A protein and the small-molecule ligand that binds it are described below.
Small molecule (SMILES): C[C@@H](C(O)c1ccc(O)cc1)N1CCC(Cc2ccccc2)CC1

Binding-site contacts:
Ligand atom O2 contacts residue GLU206 of chain 1.D at 2.5 Å (salt-bridge).
Ligand atom C4 contacts residue ILE81 of chain 1.D at 3.6 Å (hydrophobic).
Ligand atom C5 contacts residue TYR87 of chain 1.C at 3.9 Å (hydrophobic).
Ligand atom O2 contacts residue PHE146 of chain 1.D at 3.5 Å (h-bond).
Ligand atom C3 contacts residue PHE146 of chain 1.D at 3.4 Å (hydrophobic).
Ligand atom C5 contacts residue ILE81 of chain 1.D at 3.9 Å (hydrophobic).
Ligand atom C12 contacts residue GLN80 of chain 1.D at 3.8 Å.
Ligand atom C2 contacts residue PHE146 of chain 1.D at 3.6 Å (hydrophobic).
Ligand atom C13 contacts residue GLN80 of chain 1.D at 3.8 Å.
Ligand atom C5 contacts residue GLN80 of chain 1.D at 3.8 Å.
Ligand atom C7 contacts residue PHE91 of chain 1.C at 3.8 Å (hydrophobic).
Ligand atom C01 contacts residue THR88 of chain 1.C at 3.7 Å.
Ligand atom C02 contacts residue TYR87 of chain 1.C at 3.8 Å (hydrophobic).
Ligand atom C1 contacts residue TYR87 of chain 1.C at 3.8 Å (hydrophobic).
Ligand atom C9 contacts residue GLN80 of chain 1.D at 3.6 Å.
Ligand atom C24 contacts residue ILE111 of chain 1.C at 3.4 Å (hydrophobic).
Ligand atom C10 contacts residue GLN80 of chain 1.D at 3.5 Å.
Ligand atom C6 contacts residue PHE84 of chain 1.D at 3.5 Å (hydrophobic).
Ligand atom C6 contacts residue TYR87 of chain 1.C at 3.6 Å (hydrophobic).
Ligand atom O1 contacts residue SER110 of chain 1.C at 3.7 Å.
Ligand atom O1 contacts residue GLN80 of chain 1.D at 2.6 Å (h-bond).
Ligand atom C3 contacts residue TYR145 of chain 1.D at 3.9 Å (hydrophobic).
Ligand atom C8 contacts residue TYR87 of chain 1.C at 3.6 Å (hydrophobic).
Ligand atom C7 contacts residue ILE81 of chain 1.D at 3.7 Å (hydrophobic).
Ligand atom N1 contacts residue GLN80 of chain 1.D at 3.1 Å (h-bond).
Ligand atom C19 contacts residue SER110 of chain 1.C at 3.1 Å.
Ligand atom C9 contacts residue TYR87 of chain 1.C at 3.7 Å (hydrophobic).
Ligand atom C1 contacts residue PHE84 of chain 1.D at 3.7 Å (hydrophobic).
Ligand atom C19 contacts residue PRO147 of chain 1.D at 3.6 Å (hydrophobic).
Ligand atom O2 contacts residue THR144 of chain 1.D at 3.8 Å.
Ligand atom C2 contacts residue GLU206 of chain 1.D at 3.5 Å.
Ligand atom C18 contacts residue PHE146 of chain 1.D at 3.8 Å (hydrophobic).
Ligand atom C16 contacts residue PHE146 of chain 1.D at 3.7 Å (hydrophobic).
Ligand atom C18 contacts residue GLU206 of chain 1.D at 3.4 Å.
Ligand atom C24 contacts residue LEU113 of chain 1.C at 3.9 Å (hydrophobic).
Ligand atom O1 contacts residue PRO147 of chain 1.D at 3.8 Å.
Ligand atom C02 contacts residue ILE81 of chain 1.D at 3.9 Å (hydrophobic).
Ligand atom C14 contacts residue GLN80 of chain 1.D at 3.4 Å.
Ligand atom C2 contacts residue ARG93 of chain 1.C at 3.9 Å.
Ligand atom C12 contacts residue ALA77 of chain 1.D at 3.8 Å (hydrophobic).

Sequence of chain 1.D:
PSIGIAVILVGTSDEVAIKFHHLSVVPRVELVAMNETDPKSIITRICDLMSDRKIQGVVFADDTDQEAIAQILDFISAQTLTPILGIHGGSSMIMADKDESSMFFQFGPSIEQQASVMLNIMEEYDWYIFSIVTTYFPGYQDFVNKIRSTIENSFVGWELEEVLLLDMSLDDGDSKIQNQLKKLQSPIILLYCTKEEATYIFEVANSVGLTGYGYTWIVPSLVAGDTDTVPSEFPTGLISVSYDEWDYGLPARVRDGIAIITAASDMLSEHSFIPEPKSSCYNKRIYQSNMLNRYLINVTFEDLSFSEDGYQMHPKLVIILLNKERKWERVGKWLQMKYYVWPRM

Sequence of chain 1.C:
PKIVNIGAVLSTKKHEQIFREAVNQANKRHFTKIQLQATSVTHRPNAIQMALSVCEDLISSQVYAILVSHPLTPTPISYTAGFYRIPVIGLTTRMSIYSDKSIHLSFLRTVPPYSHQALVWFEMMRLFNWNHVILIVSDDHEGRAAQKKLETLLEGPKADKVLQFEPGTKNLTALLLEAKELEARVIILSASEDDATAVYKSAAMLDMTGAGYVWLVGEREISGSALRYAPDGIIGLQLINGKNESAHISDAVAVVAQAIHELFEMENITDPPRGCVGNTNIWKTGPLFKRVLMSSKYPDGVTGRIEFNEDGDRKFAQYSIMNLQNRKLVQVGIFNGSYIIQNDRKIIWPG